This small molecule binds to this protein.
Small molecule (SMILES): CC(=O)N[C@H]1[C@@H](O[P](=O)(O)O[P](=O)(O)OC[C@H]2O[C@@H](n3ccc(=O)[nH]c3=O)[C@H](O)[C@@H]2O)O[C@H](CO)[C@@H](O)[C@@H]1O

Binding-site contacts:
Ligand atom O3' contacts residue GLY346 of chain 1.C at 3.3 Å (h-bond).
Ligand atom N2' contacts residue HIS612 of chain 1.C at 3.0 Å (h-bond).
Ligand atom N3 contacts residue VAL587 of chain 1.C at 3.6 Å.
Ligand atom O2' contacts residue ASP617 of chain 1.C at 3.0 Å (salt-bridge).
Ligand atom O2B contacts residue THR614 of chain 1.C at 3.5 Å (h-bond).
Ligand atom O2 contacts residue ALA588 of chain 1.C at 3.5 Å (h-bond).
Ligand atom O1B contacts residue LYS534 of chain 1.C at 2.4 Å (salt-bridge).
Ligand atom O4' contacts residue LEU345 of chain 1.C at 2.8 Å (h-bond).
Ligand atom C6' contacts residue THR252 of chain 1.C at 3.3 Å.
Ligand atom C5' contacts residue THR613 of chain 1.C at 3.3 Å.
Ligand atom O1' contacts residue THR613 of chain 1.C at 3.2 Å (h-bond).
Ligand atom O3B contacts residue THR613 of chain 1.C at 3.5 Å.
Ligand atom C4' contacts residue LEU345 of chain 1.C at 3.6 Å (hydrophobic).
Ligand atom C4 contacts residue HIS593 of chain 1.C at 3.4 Å.
Ligand atom O4 contacts residue VAL587 of chain 1.C at 3.6 Å.
Ligand atom O4 contacts residue ALA588 of chain 1.C at 3.1 Å (h-bond).
Ligand atom O2A contacts residue GLN531 of chain 1.C at 2.6 Å (h-bond).
Ligand atom O4 contacts residue ARG596 of chain 1.C at 2.7 Å (salt-bridge).
Ligand atom N3 contacts residue ALA588 of chain 1.C at 2.8 Å (h-bond).
Ligand atom PA contacts residue GLN531 of chain 1.C at 3.5 Å.
Ligand atom O2B contacts residue HIS612 of chain 1.C at 3.2 Å (h-bond).
Ligand atom C5 contacts residue HIS593 of chain 1.C at 3.5 Å.
Ligand atom O3' contacts residue HIS612 of chain 1.C at 3.6 Å (h-bond).
Ligand atom O3' contacts residue PRO348 of chain 1.C at 3.4 Å.
Ligand atom O6' contacts residue THR252 of chain 1.C at 2.3 Å (h-bond).
Ligand atom C3' contacts residue HIS612 of chain 1.C at 3.5 Å.
Ligand atom C2B contacts residue ASP617 of chain 1.C at 3.4 Å.
Ligand atom O2 contacts residue LYS590 of chain 1.C at 3.6 Å.
Ligand atom C8' contacts residue MET193 of chain 1.C at 3.6 Å (hydrophobic).
Ligand atom PB contacts residue LYS534 of chain 1.C at 3.3 Å.
Ligand atom C8' contacts residue CYS609 of chain 1.C at 3.5 Å (hydrophobic).
Ligand atom O7' contacts residue HIS190 of chain 1.C at 3.0 Å.
Ligand atom O2' contacts residue HIS593 of chain 1.C at 3.4 Å (h-bond).
Ligand atom O3B contacts residue LYS590 of chain 1.C at 2.9 Å (salt-bridge).
Ligand atom C4' contacts residue GLY346 of chain 1.C at 3.5 Å.
Ligand atom O2B contacts residue THR613 of chain 1.C at 2.4 Å (h-bond).
Ligand atom N3 contacts residue HIS593 of chain 1.C at 3.4 Å.
Ligand atom O4 contacts residue LEU558 of chain 1.C at 3.3 Å.
Ligand atom C8' contacts residue TYR533 of chain 1.C at 3.3 Å (hydrophobic).
Ligand atom O2' contacts residue LYS590 of chain 1.C at 2.5 Å (salt-bridge).

Sequence of chain 1.C:
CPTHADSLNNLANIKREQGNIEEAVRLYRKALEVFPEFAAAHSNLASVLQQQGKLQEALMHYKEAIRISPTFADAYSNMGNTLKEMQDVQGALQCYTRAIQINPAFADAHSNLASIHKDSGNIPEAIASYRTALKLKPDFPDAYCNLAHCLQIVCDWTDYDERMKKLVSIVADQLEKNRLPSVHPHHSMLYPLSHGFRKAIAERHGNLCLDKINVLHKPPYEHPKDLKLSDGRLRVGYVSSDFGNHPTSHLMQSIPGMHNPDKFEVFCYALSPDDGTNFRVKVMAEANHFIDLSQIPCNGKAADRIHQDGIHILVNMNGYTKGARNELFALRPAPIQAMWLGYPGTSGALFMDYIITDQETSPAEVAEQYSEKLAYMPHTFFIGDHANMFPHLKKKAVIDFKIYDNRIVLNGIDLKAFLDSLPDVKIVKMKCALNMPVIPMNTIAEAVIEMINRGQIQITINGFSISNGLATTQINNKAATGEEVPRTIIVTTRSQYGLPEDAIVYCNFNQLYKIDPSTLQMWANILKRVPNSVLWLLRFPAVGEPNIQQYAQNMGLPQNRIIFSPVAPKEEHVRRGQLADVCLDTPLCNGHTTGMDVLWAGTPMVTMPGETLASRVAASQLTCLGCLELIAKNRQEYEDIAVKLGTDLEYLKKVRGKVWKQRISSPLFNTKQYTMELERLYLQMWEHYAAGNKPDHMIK